Sequence of chain 1.B:
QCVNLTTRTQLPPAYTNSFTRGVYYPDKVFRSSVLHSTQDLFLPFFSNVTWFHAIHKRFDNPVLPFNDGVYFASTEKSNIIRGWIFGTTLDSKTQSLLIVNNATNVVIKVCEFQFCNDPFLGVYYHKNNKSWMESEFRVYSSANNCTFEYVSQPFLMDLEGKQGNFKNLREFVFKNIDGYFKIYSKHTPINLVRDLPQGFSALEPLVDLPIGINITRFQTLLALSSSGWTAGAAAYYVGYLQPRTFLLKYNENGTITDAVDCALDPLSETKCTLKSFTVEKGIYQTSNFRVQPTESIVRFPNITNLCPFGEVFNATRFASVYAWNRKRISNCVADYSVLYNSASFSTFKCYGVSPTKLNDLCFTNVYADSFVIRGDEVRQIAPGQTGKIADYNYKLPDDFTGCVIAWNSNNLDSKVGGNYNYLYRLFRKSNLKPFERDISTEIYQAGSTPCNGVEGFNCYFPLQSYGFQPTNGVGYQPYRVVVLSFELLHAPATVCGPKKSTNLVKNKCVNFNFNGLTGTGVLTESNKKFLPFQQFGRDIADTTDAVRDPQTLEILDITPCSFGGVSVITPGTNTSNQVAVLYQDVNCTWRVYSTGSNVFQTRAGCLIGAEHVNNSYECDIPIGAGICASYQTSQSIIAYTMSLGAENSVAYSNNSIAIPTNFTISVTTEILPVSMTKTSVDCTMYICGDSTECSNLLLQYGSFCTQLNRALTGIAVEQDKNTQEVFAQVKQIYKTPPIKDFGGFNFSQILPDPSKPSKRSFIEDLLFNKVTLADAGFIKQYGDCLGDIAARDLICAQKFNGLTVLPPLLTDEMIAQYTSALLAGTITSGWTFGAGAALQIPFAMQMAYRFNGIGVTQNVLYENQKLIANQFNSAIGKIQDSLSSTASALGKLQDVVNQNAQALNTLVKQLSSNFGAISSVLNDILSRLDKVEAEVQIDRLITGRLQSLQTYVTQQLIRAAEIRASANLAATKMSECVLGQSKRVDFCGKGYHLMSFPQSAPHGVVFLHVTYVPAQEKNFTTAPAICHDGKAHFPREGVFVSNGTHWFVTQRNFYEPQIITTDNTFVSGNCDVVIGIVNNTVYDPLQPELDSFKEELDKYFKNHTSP

Binding-site contacts:
Ligand atom C2 contacts residue ASN709 of chain 1.B at 2.4 Å.
Ligand atom C3 contacts residue ASN709 of chain 1.B at 3.8 Å.
Ligand atom C8 contacts residue ASN709 of chain 1.B at 4.2 Å.
Ligand atom C5 contacts residue ASN709 of chain 1.B at 3.8 Å.
Ligand atom O7 contacts residue ASN709 of chain 1.B at 3.1 Å (h-bond).
Ligand atom C1 contacts residue ASN709 of chain 1.B at 1.5 Å.
Ligand atom C8 contacts residue GLY1131 of chain 1.B at 3.6 Å.
Ligand atom C8 contacts residue ILE1130 of chain 1.B at 3.9 Å (hydrophobic).
Ligand atom O5 contacts residue ASN709 of chain 1.B at 2.5 Å (h-bond).
Ligand atom C4 contacts residue ASN709 of chain 1.B at 4.2 Å.
Ligand atom N2 contacts residue ASN709 of chain 1.B at 2.8 Å (h-bond).
Ligand atom C7 contacts residue ASN709 of chain 1.B at 3.1 Å.

This small molecule binds to this protein.
Small molecule (SMILES): CC(=O)N[C@@H]1[C@@H](O)[C@H](O)[C@@H](CO)O[C@H]1O